Sequence of chain 1.A:
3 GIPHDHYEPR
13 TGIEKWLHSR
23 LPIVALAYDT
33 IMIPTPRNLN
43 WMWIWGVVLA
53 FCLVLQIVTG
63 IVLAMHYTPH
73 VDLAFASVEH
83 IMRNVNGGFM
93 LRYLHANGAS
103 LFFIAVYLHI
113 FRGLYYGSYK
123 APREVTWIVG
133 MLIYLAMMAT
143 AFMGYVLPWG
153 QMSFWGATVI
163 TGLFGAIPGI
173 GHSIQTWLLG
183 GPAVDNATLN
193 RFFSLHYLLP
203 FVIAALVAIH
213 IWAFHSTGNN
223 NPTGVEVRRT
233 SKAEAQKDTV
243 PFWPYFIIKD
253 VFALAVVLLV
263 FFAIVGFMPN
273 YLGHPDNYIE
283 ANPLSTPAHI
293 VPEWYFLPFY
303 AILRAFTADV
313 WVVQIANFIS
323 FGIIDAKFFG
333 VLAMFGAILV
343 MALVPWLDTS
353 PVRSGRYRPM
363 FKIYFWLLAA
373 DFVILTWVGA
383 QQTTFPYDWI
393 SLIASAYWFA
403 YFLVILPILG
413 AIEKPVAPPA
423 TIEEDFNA

Binding-site contacts:
Ligand atom N3 contacts residue ILE162 of chain 1.A at 3.3 Å.
Ligand atom C8 contacts residue PHE144 of chain 1.A at 3.8 Å (hydrophobic).
Ligand atom C24 contacts residue VAL161 of chain 1.A at 3.7 Å (hydrophobic).
Ligand atom C7 contacts residue GLU295 of chain 1.A at 3.7 Å.
Ligand atom C23 contacts residue PHE298 of chain 1.A at 3.9 Å (hydrophobic).
Ligand atom C21 contacts residue PRO294 of chain 1.A at 3.8 Å (hydrophobic).
Ligand atom C6 contacts residue GLU295 of chain 1.A at 3.9 Å.
Ligand atom N2 contacts residue TYR147 of chain 1.A at 3.8 Å.
Ligand atom C25 contacts residue PRO294 of chain 1.A at 3.9 Å (hydrophobic).
Ligand atom C11 contacts residue PHE298 of chain 1.A at 3.8 Å (hydrophobic).
Ligand atom C13 contacts residue ILE162 of chain 1.A at 3.8 Å (hydrophobic).
Ligand atom C13 contacts residue PHE144 of chain 1.A at 3.4 Å (hydrophobic).
Ligand atom C26 contacts residue GLY158 of chain 1.A at 3.5 Å.
Ligand atom C22 contacts residue PRO294 of chain 1.A at 3.8 Å (hydrophobic).
Ligand atom C25 contacts residue GLY158 of chain 1.A at 3.9 Å.
Ligand atom O3 contacts residue GLY158 of chain 1.A at 3.5 Å.
Ligand atom N3 contacts residue PHE144 of chain 1.A at 3.6 Å.
Ligand atom C10 contacts residue MET140 of chain 1.A at 3.6 Å (hydrophobic).
Ligand atom C24 contacts residue PRO294 of chain 1.A at 3.8 Å (hydrophobic).
Ligand atom N1 contacts residue GLY158 of chain 1.A at 3.9 Å.
Ligand atom C21 contacts residue GLY158 of chain 1.A at 3.5 Å.
Ligand atom O6 contacts residue PRO294 of chain 1.A at 3.2 Å.
Ligand atom C10 contacts residue PHE298 of chain 1.A at 3.8 Å (hydrophobic).
Ligand atom C3 contacts residue TYR147 of chain 1.A at 3.3 Å (hydrophobic).
Ligand atom C7 contacts residue TYR297 of chain 1.A at 3.5 Å (hydrophobic).
Ligand atom C24 contacts residue TYR302 of chain 1.A at 3.7 Å (hydrophobic).
Ligand atom O4 contacts residue PHE144 of chain 1.A at 3.6 Å.
Ligand atom N1 contacts residue PRO294 of chain 1.A at 3.8 Å.
Ligand atom C18 contacts residue ILE162 of chain 1.A at 3.9 Å (hydrophobic).
Ligand atom C7 contacts residue TYR147 of chain 1.A at 3.8 Å (hydrophobic).
Ligand atom C9 contacts residue PHE298 of chain 1.A at 3.9 Å (hydrophobic).
Ligand atom C20 contacts residue PHE298 of chain 1.A at 3.7 Å (hydrophobic).
Ligand atom C17 contacts residue ILE162 of chain 1.A at 3.9 Å (hydrophobic).
Ligand atom C23 contacts residue PRO294 of chain 1.A at 3.8 Å (hydrophobic).
Ligand atom C11 contacts residue PHE144 of chain 1.A at 3.8 Å (hydrophobic).
Ligand atom O6 contacts residue GLU295 of chain 1.A at 2.8 Å (salt-bridge).
Ligand atom O14 contacts residue PHE298 of chain 1.A at 3.6 Å.
Ligand atom O4 contacts residue TYR147 of chain 1.A at 3.6 Å.
Ligand atom O3 contacts residue TYR147 of chain 1.A at 3.3 Å.
Ligand atom C19 contacts residue PHE337 of chain 1.A at 3.9 Å (hydrophobic).

The small molecule below binds the protein below.
Small molecule (SMILES): C[C@@]1(c2ccc(Oc3ccccc3)nc2)OC(=O)N(Nc2ccccc2)C1=O